This small molecule binds to this protein.
Small molecule (SMILES): Cn1c(N2CCC(C)(CN)CC2)nn2ccc(-c3cccc(Cl)c3Cl)c2c1=O

Sequence of chain 1.B:
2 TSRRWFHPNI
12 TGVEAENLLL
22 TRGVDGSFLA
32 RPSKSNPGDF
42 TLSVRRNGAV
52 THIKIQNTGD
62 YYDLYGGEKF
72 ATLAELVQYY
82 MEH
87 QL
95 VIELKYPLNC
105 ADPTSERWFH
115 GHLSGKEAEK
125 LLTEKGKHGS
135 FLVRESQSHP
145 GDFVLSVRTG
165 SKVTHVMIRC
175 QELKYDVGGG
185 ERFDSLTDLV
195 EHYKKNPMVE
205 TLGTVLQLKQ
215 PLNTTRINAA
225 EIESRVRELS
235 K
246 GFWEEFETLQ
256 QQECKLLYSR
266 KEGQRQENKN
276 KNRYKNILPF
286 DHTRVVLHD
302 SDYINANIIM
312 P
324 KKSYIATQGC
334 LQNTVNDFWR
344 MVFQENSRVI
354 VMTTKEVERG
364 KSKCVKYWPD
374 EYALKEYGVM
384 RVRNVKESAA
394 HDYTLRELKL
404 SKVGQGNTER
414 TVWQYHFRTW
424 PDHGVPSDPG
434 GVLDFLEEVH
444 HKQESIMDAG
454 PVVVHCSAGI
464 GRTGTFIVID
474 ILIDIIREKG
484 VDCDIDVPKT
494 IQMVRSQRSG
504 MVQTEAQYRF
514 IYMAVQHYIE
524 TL

Binding-site contacts:
Ligand atom N6 contacts residue THR253 of chain 1.B at 3.4 Å.
Ligand atom C20 contacts residue THR253 of chain 1.B at 3.4 Å.
Ligand atom C15 contacts residue THR108 of chain 1.B at 3.9 Å.
Ligand atom N17 contacts residue PHE113 of chain 1.B at 3.0 Å (h-bond).
Ligand atom C11 contacts residue PHE113 of chain 1.B at 3.5 Å (hydrophobic).
Ligand atom C23 contacts residue ARG111 of chain 1.B at 3.7 Å.
Ligand atom CL7 contacts residue LEU254 of chain 1.B at 3.7 Å.
Ligand atom C15 contacts residue THR253 of chain 1.B at 3.2 Å.
Ligand atom C24 contacts residue ARG111 of chain 1.B at 3.5 Å.
Ligand atom CL8 contacts residue GLN495 of chain 1.B at 3.5 Å.
Ligand atom C15 contacts residue GLU249 of chain 1.B at 3.2 Å.
Ligand atom C10 contacts residue PHE113 of chain 1.B at 3.7 Å (hydrophobic).
Ligand atom CL7 contacts residue ARG111 of chain 1.B at 3.6 Å.
Ligand atom N1 contacts residue THR253 of chain 1.B at 3.5 Å.
Ligand atom C20 contacts residue LEU254 of chain 1.B at 3.9 Å (hydrophobic).
Ligand atom C10 contacts residue ARG111 of chain 1.B at 3.3 Å.
Ligand atom CL7 contacts residue THR253 of chain 1.B at 3.6 Å.
Ligand atom C23 contacts residue LYS492 of chain 1.B at 3.7 Å.
Ligand atom CL7 contacts residue GLN257 of chain 1.B at 3.4 Å.
Ligand atom C26 contacts residue ARG111 of chain 1.B at 3.5 Å.
Ligand atom C11 contacts residue GLU110 of chain 1.B at 3.5 Å.
Ligand atom C19 contacts residue PRO491 of chain 1.B at 3.3 Å (hydrophobic).
Ligand atom C14 contacts residue THR218 of chain 1.B at 3.6 Å.
Ligand atom CL8 contacts residue ARG111 of chain 1.B at 3.7 Å.
Ligand atom C8 contacts residue ARG111 of chain 1.B at 3.2 Å.
Ligand atom C8 contacts residue THR218 of chain 1.B at 3.5 Å.
Ligand atom N17 contacts residue GLU249 of chain 1.B at 3.3 Å (salt-bridge).
Ligand atom C25 contacts residue ARG111 of chain 1.B at 3.6 Å.
Ligand atom N9 contacts residue THR218 of chain 1.B at 3.9 Å.
Ligand atom C19 contacts residue LEU254 of chain 1.B at 3.9 Å (hydrophobic).
Ligand atom C16 contacts residue GLU249 of chain 1.B at 3.4 Å.
Ligand atom C18 contacts residue PRO491 of chain 1.B at 3.8 Å (hydrophobic).
Ligand atom C12 contacts residue GLU249 of chain 1.B at 3.9 Å.
Ligand atom N6 contacts residue THR219 of chain 1.B at 4.0 Å.
Ligand atom C20 contacts residue GLU250 of chain 1.B at 3.4 Å.
Ligand atom C21 contacts residue ARG111 of chain 1.B at 3.9 Å.
Ligand atom O7 contacts residue ARG111 of chain 1.B at 3.5 Å (salt-bridge).
Ligand atom N3 contacts residue ARG111 of chain 1.B at 3.7 Å.
Ligand atom C16 contacts residue PHE113 of chain 1.B at 3.7 Å (hydrophobic).
Ligand atom C8 contacts residue LEU216 of chain 1.B at 3.1 Å (hydrophobic).